Binding-site contacts:
Ligand atom CAI contacts residue MET74 of chain 3.A at 4.2 Å (hydrophobic).
Ligand atom CAG contacts residue GLY154 of chain 3.A at 3.8 Å.
Ligand atom CAG contacts residue GLY155 of chain 3.A at 3.9 Å.
Ligand atom CAE contacts residue GLY123 of chain 3.A at 4.2 Å.
Ligand atom CAA contacts residue PHE80 of chain 3.A at 3.8 Å (hydrophobic).
Ligand atom CAJ contacts residue PHE80 of chain 3.A at 4.0 Å (hydrophobic).
Ligand atom OAB contacts residue PRO153 of chain 3.A at 4.0 Å.
Ligand atom CAE contacts residue GLY154 of chain 3.A at 3.9 Å.
Ligand atom CAJ contacts residue GLY155 of chain 3.A at 4.1 Å.
Ligand atom CAD contacts residue GLY155 of chain 3.A at 4.1 Å.
Ligand atom CAG contacts residue PHE80 of chain 3.A at 3.7 Å (hydrophobic).
Ligand atom OAC contacts residue TYR79 of chain 3.A at 2.5 Å (h-bond).
Ligand atom OAB contacts residue GLU146 of chain 3.A at 2.4 Å (salt-bridge).
Ligand atom CAF contacts residue GLY155 of chain 3.A at 3.9 Å.
Ligand atom CAK contacts residue PHE80 of chain 3.A at 3.6 Å (hydrophobic).
Ligand atom CAD contacts residue GLU146 of chain 3.A at 3.2 Å.
Ligand atom CAF contacts residue TYR79 of chain 3.A at 3.5 Å (hydrophobic).
Ligand atom OAB contacts residue GLY154 of chain 3.A at 3.0 Å (h-bond).
Ligand atom OAB contacts residue ILE151 of chain 3.A at 4.4 Å.
Ligand atom OAB contacts residue LEU152 of chain 3.A at 4.1 Å.
Ligand atom CAE contacts residue TRP102 of chain 3.A at 4.2 Å (hydrophobic).
Ligand atom CAF contacts residue TRP102 of chain 3.A at 4.1 Å (hydrophobic).
Ligand atom CAE contacts residue MET74 of chain 3.A at 3.5 Å (hydrophobic).
Ligand atom CAI contacts residue PHE80 of chain 3.A at 4.1 Å (hydrophobic).
Ligand atom CAI contacts residue GLY154 of chain 3.A at 3.5 Å.
Ligand atom CAD contacts residue GLY123 of chain 3.A at 3.7 Å.
Ligand atom OAC contacts residue PHE80 of chain 3.A at 4.3 Å.
Ligand atom CAI contacts residue GLY155 of chain 3.A at 3.6 Å.
Ligand atom OAH contacts residue PHE80 of chain 3.A at 3.5 Å.
Ligand atom CAA contacts residue GLN245 of chain 2.A at 4.4 Å.
Ligand atom CAD contacts residue COA1 of chain 3.F at 3.8 Å.
Ligand atom CAF contacts residue MET74 of chain 3.A at 3.8 Å (hydrophobic).
Ligand atom CAJ contacts residue TYR79 of chain 3.A at 3.4 Å (hydrophobic).
Ligand atom OAC contacts residue GLN95 of chain 3.A at 3.9 Å.
Ligand atom CAD contacts residue GLY154 of chain 3.A at 3.4 Å.
Ligand atom OAC contacts residue TYR99 of chain 3.A at 4.4 Å.
Ligand atom CAK contacts residue GLY155 of chain 3.A at 4.1 Å.
Ligand atom OAB contacts residue GLY123 of chain 3.A at 4.2 Å.
Ligand atom OAB contacts residue COA1 of chain 3.F at 4.1 Å.
Ligand atom CAE contacts residue GLY155 of chain 3.A at 3.6 Å.

Sequence of chain 2.A:
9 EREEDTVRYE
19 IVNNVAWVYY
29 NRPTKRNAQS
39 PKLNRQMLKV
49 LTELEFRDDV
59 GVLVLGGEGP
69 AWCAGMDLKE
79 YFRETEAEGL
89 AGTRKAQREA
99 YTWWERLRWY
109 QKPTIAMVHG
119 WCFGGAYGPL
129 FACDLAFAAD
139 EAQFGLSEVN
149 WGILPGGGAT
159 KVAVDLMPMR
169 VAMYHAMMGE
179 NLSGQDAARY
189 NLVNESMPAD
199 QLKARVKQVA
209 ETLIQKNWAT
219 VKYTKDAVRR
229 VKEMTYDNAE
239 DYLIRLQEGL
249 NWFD

Sequence of chain 3.A:
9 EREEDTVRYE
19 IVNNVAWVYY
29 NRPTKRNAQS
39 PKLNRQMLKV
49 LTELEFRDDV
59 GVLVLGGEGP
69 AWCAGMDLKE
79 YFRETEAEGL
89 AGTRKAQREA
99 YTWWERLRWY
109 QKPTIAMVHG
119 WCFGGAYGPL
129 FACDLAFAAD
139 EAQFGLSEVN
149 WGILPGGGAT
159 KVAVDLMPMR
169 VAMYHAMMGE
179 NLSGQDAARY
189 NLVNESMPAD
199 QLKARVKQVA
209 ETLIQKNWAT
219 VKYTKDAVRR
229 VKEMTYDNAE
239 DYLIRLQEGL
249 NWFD

A small-molecule ligand and the protein it binds are described below.
Small molecule (SMILES): COc1cc(C=O)ccc1O